The protein below binds the small molecule below.
Small molecule (SMILES): O=C(O)CCCc1ccccc1

Sequence of chain 1.B:
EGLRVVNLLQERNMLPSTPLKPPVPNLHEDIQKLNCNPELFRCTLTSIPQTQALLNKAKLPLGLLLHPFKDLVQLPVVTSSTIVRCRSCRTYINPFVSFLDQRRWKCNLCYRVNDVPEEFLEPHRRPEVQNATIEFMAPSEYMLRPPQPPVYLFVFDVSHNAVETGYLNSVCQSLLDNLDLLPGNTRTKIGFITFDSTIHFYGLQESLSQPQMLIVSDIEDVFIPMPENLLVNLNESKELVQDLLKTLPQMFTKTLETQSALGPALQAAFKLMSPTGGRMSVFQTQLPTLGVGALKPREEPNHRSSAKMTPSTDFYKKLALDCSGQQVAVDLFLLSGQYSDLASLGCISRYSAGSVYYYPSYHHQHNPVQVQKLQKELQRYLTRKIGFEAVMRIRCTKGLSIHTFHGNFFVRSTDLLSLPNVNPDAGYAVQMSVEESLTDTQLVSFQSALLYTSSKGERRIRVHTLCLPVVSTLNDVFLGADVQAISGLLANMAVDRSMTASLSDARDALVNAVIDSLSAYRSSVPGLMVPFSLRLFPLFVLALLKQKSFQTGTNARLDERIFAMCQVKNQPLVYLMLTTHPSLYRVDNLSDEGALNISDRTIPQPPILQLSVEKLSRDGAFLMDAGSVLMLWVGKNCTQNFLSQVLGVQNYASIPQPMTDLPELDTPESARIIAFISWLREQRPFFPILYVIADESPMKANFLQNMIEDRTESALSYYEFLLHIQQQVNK

Binding-site contacts:
Ligand atom CZ1 contacts residue LEU463 of chain 1.B at 3.5 Å (hydrophobic).
Ligand atom OG2 contacts residue ARG407 of chain 1.B at 3.5 Å (salt-bridge).
Ligand atom CE2 contacts residue ARG405 of chain 1.B at 4.1 Å.
Ligand atom CZ2 contacts residue ARG405 of chain 1.B at 4.3 Å.
Ligand atom CE2 contacts residue ALA461 of chain 1.B at 4.2 Å (hydrophobic).
Ligand atom CE1 contacts residue LEU463 of chain 1.B at 3.3 Å (hydrophobic).
Ligand atom CH contacts residue ALA461 of chain 1.B at 3.3 Å (hydrophobic).
Ligand atom CH contacts residue ILE473 of chain 1.B at 3.6 Å (hydrophobic).
Ligand atom CZ2 contacts residue ALA461 of chain 1.B at 3.4 Å (hydrophobic).
Ligand atom CB2 contacts residue ARG85 of chain 1.B at 4.4 Å.
Ligand atom CD contacts residue LEU463 of chain 1.B at 4.0 Å (hydrophobic).
Ligand atom OG1 contacts residue ARG405 of chain 1.B at 2.7 Å (salt-bridge).
Ligand atom CA contacts residue ARG85 of chain 1.B at 4.0 Å.
Ligand atom CD contacts residue VAL403 of chain 1.B at 4.1 Å (hydrophobic).
Ligand atom CB1 contacts residue LEU463 of chain 1.B at 4.2 Å (hydrophobic).
Ligand atom CZ2 contacts residue TYR92 of chain 1.B at 4.0 Å (hydrophobic).
Ligand atom CH contacts residue TYR92 of chain 1.B at 3.0 Å (hydrophobic).
Ligand atom CG contacts residue VAL403 of chain 1.B at 3.6 Å (hydrophobic).
Ligand atom CZ1 contacts residue TYR92 of chain 1.B at 3.0 Å (hydrophobic).
Ligand atom OG2 contacts residue ARG405 of chain 1.B at 3.0 Å (salt-bridge).
Ligand atom CG contacts residue ARG405 of chain 1.B at 4.5 Å.
Ligand atom CB2 contacts residue ARG405 of chain 1.B at 3.2 Å.
Ligand atom CH contacts residue LEU463 of chain 1.B at 4.3 Å (hydrophobic).
Ligand atom CE1 contacts residue TYR92 of chain 1.B at 3.9 Å (hydrophobic).
Ligand atom OG2 contacts residue ARG85 of chain 1.B at 4.0 Å.
Ligand atom CZ1 contacts residue ILE473 of chain 1.B at 3.6 Å (hydrophobic).
Ligand atom CE2 contacts residue VAL403 of chain 1.B at 4.5 Å (hydrophobic).
Ligand atom CH contacts residue LEU462 of chain 1.B at 4.5 Å (hydrophobic).
Ligand atom CG contacts residue LEU463 of chain 1.B at 4.0 Å (hydrophobic).